Binding-site contacts:
Ligand atom O4 contacts residue THR361 of chain 1.A at 3.5 Å.
Ligand atom O2P contacts residue THR509 of chain 1.A at 2.6 Å (h-bond).
Ligand atom P contacts residue ARG514 of chain 1.A at 3.7 Å.
Ligand atom O3P contacts residue ARG505 of chain 1.A at 2.9 Å (salt-bridge).
Ligand atom O3P contacts residue THR29 of chain 1.A at 2.6 Å (h-bond).
Ligand atom O3X contacts residue ALA69 of chain 1.A at 3.7 Å.
Ligand atom O2X contacts residue HIS70 of chain 1.A at 2.7 Å (h-bond).
Ligand atom O2P contacts residue ARG514 of chain 1.A at 2.9 Å (salt-bridge).
Ligand atom O1 contacts residue HIS384 of chain 1.A at 3.4 Å (h-bond).
Ligand atom C5 contacts residue ARG289 of chain 1.A at 3.4 Å.
Ligand atom O4 contacts residue GLU380 of chain 1.A at 2.8 Å (salt-bridge).
Ligand atom O3X contacts residue ASP284 of chain 1.A at 3.5 Å (salt-bridge).
Ligand atom O2X contacts residue ALA69 of chain 1.A at 3.1 Å.
Ligand atom O2X contacts residue ARG289 of chain 1.A at 3.4 Å (salt-bridge).
Ligand atom O1X contacts residue ARG33 of chain 1.A at 2.8 Å (salt-bridge).
Ligand atom O2 contacts residue HIS384 of chain 1.A at 3.7 Å.
Ligand atom O1P contacts residue ARG505 of chain 1.A at 2.8 Å (salt-bridge).
Ligand atom O2P contacts residue SER507 of chain 1.A at 2.6 Å (h-bond).
Ligand atom O3X contacts residue ARG289 of chain 1.A at 3.0 Å (salt-bridge).
Ligand atom O2X contacts residue ARG33 of chain 1.A at 2.8 Å (salt-bridge).
Ligand atom P' contacts residue ARG289 of chain 1.A at 3.6 Å.
Ligand atom P contacts residue SER507 of chain 1.A at 3.7 Å.
Ligand atom O3 contacts residue VAL363 of chain 1.A at 3.2 Å (h-bond).
Ligand atom O3X contacts residue HIS384 of chain 1.A at 2.7 Å (h-bond).
Ligand atom P' contacts residue ALA69 of chain 1.A at 3.5 Å.
Ligand atom O3P contacts residue SER507 of chain 1.A at 3.7 Å.
Ligand atom O1X contacts residue ALA69 of chain 1.A at 3.3 Å.
Ligand atom O3P contacts residue GLY508 of chain 1.A at 2.8 Å (h-bond).
Ligand atom C3 contacts residue GLU380 of chain 1.A at 3.2 Å.
Ligand atom C4 contacts residue THR361 of chain 1.A at 3.7 Å.
Ligand atom O1P contacts residue ARG514 of chain 1.A at 2.8 Å (salt-bridge).
Ligand atom O1 contacts residue ARG289 of chain 1.A at 3.2 Å (salt-bridge).
Ligand atom C4 contacts residue GLU380 of chain 1.A at 3.7 Å.
Ligand atom O3 contacts residue GLY362 of chain 1.A at 3.2 Å.
Ligand atom O6 contacts residue THR361 of chain 1.A at 3.7 Å.
Ligand atom O5 contacts residue THR509 of chain 1.A at 3.3 Å.
Ligand atom O6 contacts residue THR29 of chain 1.A at 3.7 Å.
Ligand atom O4 contacts residue ASN382 of chain 1.A at 2.9 Å (h-bond).
Ligand atom P' contacts residue HIS384 of chain 1.A at 3.5 Å.
Ligand atom O3 contacts residue GLU380 of chain 1.A at 2.5 Å (salt-bridge).

This small molecule binds to this protein.
Small molecule (SMILES): O=P(O)(O)OC[C@H]1O[C@H](O[P](=O)([O-])O)[C@H](O)[C@@H](O)[C@@H]1O

Sequence of chain 1.A:
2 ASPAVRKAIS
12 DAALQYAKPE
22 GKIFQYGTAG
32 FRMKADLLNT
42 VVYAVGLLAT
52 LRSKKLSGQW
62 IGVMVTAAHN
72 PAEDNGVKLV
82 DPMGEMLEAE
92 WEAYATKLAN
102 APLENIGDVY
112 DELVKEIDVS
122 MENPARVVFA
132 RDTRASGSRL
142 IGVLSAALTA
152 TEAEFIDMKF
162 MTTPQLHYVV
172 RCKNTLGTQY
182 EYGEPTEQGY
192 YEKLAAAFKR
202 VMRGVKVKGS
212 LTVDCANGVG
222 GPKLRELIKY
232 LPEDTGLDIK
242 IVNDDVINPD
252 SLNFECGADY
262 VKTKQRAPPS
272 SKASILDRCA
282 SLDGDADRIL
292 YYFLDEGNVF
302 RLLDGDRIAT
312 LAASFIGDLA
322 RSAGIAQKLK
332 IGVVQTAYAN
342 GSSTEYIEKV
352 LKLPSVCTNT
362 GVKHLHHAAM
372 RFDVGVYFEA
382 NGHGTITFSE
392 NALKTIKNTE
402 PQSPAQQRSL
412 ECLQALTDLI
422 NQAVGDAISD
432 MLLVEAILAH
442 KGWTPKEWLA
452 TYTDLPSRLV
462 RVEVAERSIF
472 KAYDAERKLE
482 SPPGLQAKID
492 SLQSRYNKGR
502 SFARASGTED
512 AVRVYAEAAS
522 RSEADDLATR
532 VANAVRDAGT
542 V